Binding-site contacts:
Ligand atom O5 contacts residue TYR61 of chain 2.E at 3.7 Å.
Ligand atom C27 contacts residue ILE91 of chain 2.E at 3.7 Å (hydrophobic).
Ligand atom C3 contacts residue LEU49 of chain 2.D at 3.6 Å (hydrophobic).
Ligand atom C2 contacts residue ASP27 of chain 2.E at 3.7 Å.
Ligand atom C1 contacts residue ARG23 of chain 2.E at 3.5 Å.
Ligand atom F1 contacts residue VAL45 of chain 2.D at 3.7 Å.
Ligand atom O5 contacts residue TYR63 of chain 2.E at 2.9 Å (h-bond).
Ligand atom C9 contacts residue MET190 of chain 2.E at 3.7 Å (hydrophobic).
Ligand atom C25 contacts residue TYR61 of chain 2.E at 3.6 Å (hydrophobic).
Ligand atom C15 contacts residue HIS83 of chain 2.D at 3.5 Å.
Ligand atom C4 contacts residue ILE29 of chain 2.E at 3.8 Å (hydrophobic).
Ligand atom C14 contacts residue LEU115 of chain 2.E at 3.7 Å (hydrophobic).
Ligand atom F2 contacts residue THR80 of chain 2.D at 3.5 Å.
Ligand atom C24 contacts residue TYR63 of chain 2.E at 3.6 Å (hydrophobic).
Ligand atom N1 contacts residue TYR63 of chain 2.E at 3.0 Å (h-bond).
Ligand atom C3 contacts residue ALA53 of chain 2.D at 3.6 Å (hydrophobic).
Ligand atom F2 contacts residue HIS83 of chain 2.D at 3.4 Å.
Ligand atom N3 contacts residue TYR61 of chain 2.E at 3.8 Å.
Ligand atom O8 contacts residue GLU193 of chain 2.E at 3.0 Å (salt-bridge).
Ligand atom O1 contacts residue GLN52 of chain 2.D at 3.8 Å.
Ligand atom C20 contacts residue TYR61 of chain 2.E at 3.7 Å (hydrophobic).
Ligand atom F2 contacts residue LEU115 of chain 2.E at 3.5 Å.
Ligand atom C21 contacts residue TYR61 of chain 2.E at 3.5 Å (hydrophobic).
Ligand atom C23 contacts residue ILE29 of chain 2.E at 3.6 Å (hydrophobic).
Ligand atom C7 contacts residue LEU49 of chain 2.D at 3.6 Å (hydrophobic).
Ligand atom C38 contacts residue GLU193 of chain 2.E at 3.6 Å.
Ligand atom C13 contacts residue LEU115 of chain 2.E at 3.7 Å (hydrophobic).
Ligand atom C1 contacts residue ASP27 of chain 2.E at 3.7 Å.
Ligand atom C2 contacts residue LEU24 of chain 2.E at 3.2 Å (hydrophobic).
Ligand atom F1 contacts residue ILE93 of chain 2.E at 3.3 Å.
Ligand atom C6 contacts residue TYR63 of chain 2.E at 3.3 Å (hydrophobic).
Ligand atom F1 contacts residue LEU49 of chain 2.D at 3.6 Å.
Ligand atom C7 contacts residue TYR63 of chain 2.E at 3.7 Å (hydrophobic).
Ligand atom C33 contacts residue MET190 of chain 2.E at 3.8 Å (hydrophobic).
Ligand atom O1 contacts residue LEU49 of chain 2.D at 3.5 Å.
Ligand atom C12 contacts residue LEU49 of chain 2.D at 3.7 Å (hydrophobic).
Ligand atom C27 contacts residue GLN89 of chain 2.E at 3.4 Å.
Ligand atom F1 contacts residue TYR63 of chain 2.E at 3.4 Å.
Ligand atom C11 contacts residue TYR63 of chain 2.E at 3.6 Å (hydrophobic).
Ligand atom C13 contacts residue THR80 of chain 2.D at 3.5 Å.

Sequence of chain 2.D:
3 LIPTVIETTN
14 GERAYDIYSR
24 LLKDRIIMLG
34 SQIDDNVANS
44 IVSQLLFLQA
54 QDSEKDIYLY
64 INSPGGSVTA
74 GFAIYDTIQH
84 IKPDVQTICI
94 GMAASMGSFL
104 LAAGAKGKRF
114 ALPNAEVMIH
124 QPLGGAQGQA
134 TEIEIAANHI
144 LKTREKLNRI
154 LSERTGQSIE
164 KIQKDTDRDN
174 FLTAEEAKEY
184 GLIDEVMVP

Sequence of chain 2.E:
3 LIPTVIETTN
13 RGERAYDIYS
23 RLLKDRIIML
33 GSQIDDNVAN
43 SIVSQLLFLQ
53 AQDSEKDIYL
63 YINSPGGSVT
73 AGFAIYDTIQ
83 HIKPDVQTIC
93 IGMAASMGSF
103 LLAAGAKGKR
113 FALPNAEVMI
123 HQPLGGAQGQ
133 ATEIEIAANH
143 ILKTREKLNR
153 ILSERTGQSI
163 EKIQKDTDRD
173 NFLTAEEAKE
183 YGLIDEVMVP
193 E

This small molecule binds to this protein.
Small molecule (SMILES): CCCC/C=C/C(=O)N[C@@H](Cc1cc(F)cc(F)c1)C(=O)N[C@H]1COC(=O)[C@@H]2C[C@@H](C)CN2C(=O)[C@H](C)NC(=O)[C@@H]2CCCCN2C(=O)[C@@H]2CCCN2C1=O